Binding-site contacts:
Ligand atom CD contacts residue TYR131 of chain 2.D at 3.2 Å (hydrophobic).
Ligand atom NE contacts residue ASP40 of chain 2.C at 2.8 Å (salt-bridge).
Ligand atom N23 contacts residue HIS52 of chain 2.D at 3.6 Å (h-bond).
Ligand atom O contacts residue GLY134 of chain 2.D at 2.7 Å (h-bond).
Ligand atom CA contacts residue GLY152 of chain 2.D at 3.5 Å.
Ligand atom CB contacts residue GLY154 of chain 2.D at 3.3 Å.
Ligand atom O contacts residue THR135 of chain 2.D at 3.0 Å (h-bond).
Ligand atom NH2 contacts residue PHE41 of chain 2.C at 3.2 Å (h-bond).
Ligand atom NH1 contacts residue VAL156 of chain 2.D at 3.4 Å.
Ligand atom NH2 contacts residue ASP130 of chain 2.D at 2.5 Å (salt-bridge).
Ligand atom N23 contacts residue SER136 of chain 2.D at 3.2 Å (h-bond).
Ligand atom O contacts residue SER136 of chain 2.D at 3.1 Å (h-bond).
Ligand atom C18 contacts residue VAL37 of chain 2.D at 3.0 Å (hydrophobic).
Ligand atom NH1 contacts residue ASN153 of chain 2.D at 3.5 Å (h-bond).
Ligand atom O1 contacts residue VAL156 of chain 2.D at 3.4 Å.
Ligand atom NE contacts residue ASN153 of chain 2.D at 3.0 Å (h-bond).
Ligand atom CA contacts residue SER136 of chain 2.D at 3.5 Å.
Ligand atom NH2 contacts residue ASP40 of chain 2.C at 3.5 Å.
Ligand atom N35 contacts residue VAL37 of chain 2.D at 3.5 Å.
Ligand atom NH1 contacts residue GLY39 of chain 2.C at 2.8 Å (h-bond).
Ligand atom C contacts residue GLY134 of chain 2.D at 3.5 Å.
Ligand atom O contacts residue GLY154 of chain 2.D at 3.2 Å (h-bond).
Ligand atom N3 contacts residue ASP130 of chain 2.D at 2.8 Å (salt-bridge).
Ligand atom C16 contacts residue HIS52 of chain 2.D at 3.4 Å.
Ligand atom C contacts residue TYR162 of chain 2.D at 3.3 Å (hydrophobic).
Ligand atom N contacts residue GLY152 of chain 2.D at 3.4 Å (h-bond).
Ligand atom NH1 contacts residue TYR162 of chain 2.D at 3.2 Å.
Ligand atom CZ contacts residue ASP40 of chain 2.C at 3.1 Å.
Ligand atom NH2 contacts residue TYR131 of chain 2.D at 3.5 Å (h-bond).
Ligand atom N contacts residue SER136 of chain 2.D at 3.4 Å (h-bond).
Ligand atom NH1 contacts residue SER38 of chain 2.C at 3.5 Å (h-bond).
Ligand atom NH1 contacts residue ASP40 of chain 2.C at 3.6 Å (salt-bridge).
Ligand atom C19 contacts residue VAL37 of chain 2.D at 3.6 Å (hydrophobic).
Ligand atom NH2 contacts residue HIS52 of chain 2.D at 3.5 Å.
Ligand atom NH1 contacts residue ASP76 of chain 2.D at 3.5 Å.
Ligand atom CG contacts residue TYR162 of chain 2.D at 3.5 Å (hydrophobic).
Ligand atom CD contacts residue ASP40 of chain 2.C at 3.3 Å.
Ligand atom C contacts residue SER136 of chain 2.D at 2.9 Å.
Ligand atom O contacts residue TYR162 of chain 2.D at 2.4 Å (h-bond).
Ligand atom CB contacts residue SER136 of chain 2.D at 3.5 Å.

Sequence of chain 2.D:
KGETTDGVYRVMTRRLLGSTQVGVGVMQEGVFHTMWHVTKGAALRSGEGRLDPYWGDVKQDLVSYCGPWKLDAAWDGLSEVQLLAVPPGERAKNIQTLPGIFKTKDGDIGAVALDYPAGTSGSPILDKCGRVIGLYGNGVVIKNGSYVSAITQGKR

The small molecule below binds the protein below.
Small molecule (SMILES): N=C(N)c1ccc(CNC(=O)[C@H](CCCN=C(N)N)NC(=O)[C@H](CCCN=C(N)N)NC(=O)[C@H](CCCN=C(N)N)NC(=O)Cc2ccc(CN=C(N)N)cc2)cc1

Sequence of chain 2.C:
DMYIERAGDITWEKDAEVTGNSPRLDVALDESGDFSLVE